This small molecule binds to this protein.
Small molecule (SMILES): C[C@H](O)[C@H](N)[C@@H]1O[C@](O)(C(=O)O)C[C@H](O)[C@@H]1N

Sequence of chain 1.O:
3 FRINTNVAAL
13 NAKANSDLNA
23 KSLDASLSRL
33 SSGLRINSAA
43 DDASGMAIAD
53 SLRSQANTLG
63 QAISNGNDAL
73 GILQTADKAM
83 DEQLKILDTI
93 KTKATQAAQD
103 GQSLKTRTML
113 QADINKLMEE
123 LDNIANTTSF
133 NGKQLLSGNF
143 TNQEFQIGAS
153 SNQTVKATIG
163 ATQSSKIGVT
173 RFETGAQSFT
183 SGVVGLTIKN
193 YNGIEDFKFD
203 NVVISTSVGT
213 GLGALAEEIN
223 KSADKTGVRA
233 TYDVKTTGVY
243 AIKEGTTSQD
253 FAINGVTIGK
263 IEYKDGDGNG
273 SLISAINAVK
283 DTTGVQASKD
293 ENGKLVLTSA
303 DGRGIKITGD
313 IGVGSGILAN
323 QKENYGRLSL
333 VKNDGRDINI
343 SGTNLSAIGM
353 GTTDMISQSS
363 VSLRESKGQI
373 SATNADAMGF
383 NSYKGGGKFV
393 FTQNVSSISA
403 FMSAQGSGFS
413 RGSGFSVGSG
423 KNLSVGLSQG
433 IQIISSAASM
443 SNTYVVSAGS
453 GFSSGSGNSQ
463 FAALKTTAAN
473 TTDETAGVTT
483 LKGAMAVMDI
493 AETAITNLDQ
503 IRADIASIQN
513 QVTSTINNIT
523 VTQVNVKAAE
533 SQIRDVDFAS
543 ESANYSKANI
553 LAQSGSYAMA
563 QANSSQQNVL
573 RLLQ

Binding-site contacts:
Ligand atom N5 contacts residue THR469 of chain 1.O at 4.4 Å.
Ligand atom C4 contacts residue THR469 of chain 1.O at 2.9 Å.
Ligand atom C5 contacts residue THR469 of chain 1.O at 3.8 Å.
Ligand atom C1 contacts residue THR469 of chain 1.O at 2.6 Å.
Ligand atom C5 contacts residue ASN444 of chain 1.O at 4.1 Å.
Ligand atom O6 contacts residue ALA470 of chain 1.O at 3.6 Å.
Ligand atom O1A contacts residue THR469 of chain 1.O at 3.5 Å.
Ligand atom O4 contacts residue LYS467 of chain 1.O at 3.1 Å (salt-bridge).
Ligand atom O4 contacts residue THR469 of chain 1.O at 3.9 Å.
Ligand atom C4 contacts residue ALA470 of chain 1.O at 4.3 Å (hydrophobic).
Ligand atom C4 contacts residue ASN444 of chain 1.O at 3.8 Å.
Ligand atom O1B contacts residue THR469 of chain 1.O at 3.1 Å (h-bond).
Ligand atom C3 contacts residue ALA470 of chain 1.O at 4.1 Å (hydrophobic).
Ligand atom C2 contacts residue ALA470 of chain 1.O at 3.7 Å (hydrophobic).
Ligand atom C6 contacts residue THR469 of chain 1.O at 3.7 Å.
Ligand atom C3 contacts residue THR469 of chain 1.O at 1.8 Å.
Ligand atom C2 contacts residue THR469 of chain 1.O at 1.4 Å.
Ligand atom O4 contacts residue ASN444 of chain 1.O at 3.9 Å.
Ligand atom C4 contacts residue LYS467 of chain 1.O at 4.2 Å.
Ligand atom O6 contacts residue THR469 of chain 1.O at 2.6 Å (h-bond).